A protein and the small-molecule ligand that binds it are described below.
Small molecule (SMILES): CC(=O)N[C@@H]1[C@@H](O)[C@H](O)[C@@H](CO)O[C@H]1O

Sequence of chain 1.A:
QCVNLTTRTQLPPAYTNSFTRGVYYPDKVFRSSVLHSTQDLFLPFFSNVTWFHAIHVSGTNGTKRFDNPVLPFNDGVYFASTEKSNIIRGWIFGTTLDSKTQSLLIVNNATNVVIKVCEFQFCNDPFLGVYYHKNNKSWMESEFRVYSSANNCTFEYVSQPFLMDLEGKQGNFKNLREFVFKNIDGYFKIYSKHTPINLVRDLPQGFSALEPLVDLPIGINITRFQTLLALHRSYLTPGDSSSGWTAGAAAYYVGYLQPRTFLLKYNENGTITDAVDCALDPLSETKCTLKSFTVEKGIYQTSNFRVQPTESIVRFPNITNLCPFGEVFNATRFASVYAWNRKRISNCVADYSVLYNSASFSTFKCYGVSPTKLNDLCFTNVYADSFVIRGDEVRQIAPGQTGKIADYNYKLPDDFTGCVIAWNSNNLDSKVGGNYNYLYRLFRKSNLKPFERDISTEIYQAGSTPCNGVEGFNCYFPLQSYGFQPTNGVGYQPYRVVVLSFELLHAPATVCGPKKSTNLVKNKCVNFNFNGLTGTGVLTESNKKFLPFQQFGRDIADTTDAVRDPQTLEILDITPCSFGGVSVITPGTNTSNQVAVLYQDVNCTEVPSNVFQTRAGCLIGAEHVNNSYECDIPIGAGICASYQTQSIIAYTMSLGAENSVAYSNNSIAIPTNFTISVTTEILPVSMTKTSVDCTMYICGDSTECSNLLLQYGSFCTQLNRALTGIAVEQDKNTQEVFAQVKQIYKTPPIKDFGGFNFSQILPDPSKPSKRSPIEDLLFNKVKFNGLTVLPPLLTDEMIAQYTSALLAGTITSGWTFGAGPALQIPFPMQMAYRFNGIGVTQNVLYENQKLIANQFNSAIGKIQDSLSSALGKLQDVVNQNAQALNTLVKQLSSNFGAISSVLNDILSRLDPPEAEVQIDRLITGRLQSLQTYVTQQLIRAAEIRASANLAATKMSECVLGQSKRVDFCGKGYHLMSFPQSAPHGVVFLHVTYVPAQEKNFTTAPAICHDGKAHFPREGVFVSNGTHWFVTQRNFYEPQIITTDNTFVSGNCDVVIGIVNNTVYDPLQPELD

Binding-site contacts:
Ligand atom O5 contacts residue ASN616 of chain 1.A at 2.4 Å (h-bond).
Ligand atom N2 contacts residue ASN616 of chain 1.A at 2.9 Å (h-bond).
Ligand atom C3 contacts residue ASN616 of chain 1.A at 3.8 Å.
Ligand atom C1 contacts residue ASN616 of chain 1.A at 1.4 Å.
Ligand atom C8 contacts residue ASN616 of chain 1.A at 4.2 Å.
Ligand atom C5 contacts residue ASN616 of chain 1.A at 3.7 Å.
Ligand atom C1 contacts residue THR618 of chain 1.A at 4.1 Å.
Ligand atom C4 contacts residue ASN616 of chain 1.A at 4.2 Å.
Ligand atom N2 contacts residue GLN644 of chain 1.A at 4.4 Å.
Ligand atom O5 contacts residue THR618 of chain 1.A at 4.4 Å.
Ligand atom C7 contacts residue ASN616 of chain 1.A at 3.9 Å.
Ligand atom C8 contacts residue GLN644 of chain 1.A at 4.0 Å.
Ligand atom C2 contacts residue ASN616 of chain 1.A at 2.5 Å.